Sequence of chain 1.A:
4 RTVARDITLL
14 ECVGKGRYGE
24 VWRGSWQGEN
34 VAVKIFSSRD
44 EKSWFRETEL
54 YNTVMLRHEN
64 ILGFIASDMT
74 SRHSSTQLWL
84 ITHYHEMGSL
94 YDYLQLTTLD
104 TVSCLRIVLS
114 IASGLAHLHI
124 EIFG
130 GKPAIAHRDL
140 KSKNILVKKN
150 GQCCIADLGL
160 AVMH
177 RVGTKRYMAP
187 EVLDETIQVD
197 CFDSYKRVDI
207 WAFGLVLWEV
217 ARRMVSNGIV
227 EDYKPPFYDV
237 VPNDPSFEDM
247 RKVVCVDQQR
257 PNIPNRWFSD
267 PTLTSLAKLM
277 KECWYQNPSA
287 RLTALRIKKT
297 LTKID

Binding-site contacts:
Ligand atom C16 contacts residue VAL16 of chain 1.A at 3.8 Å (hydrophobic).
Ligand atom C14 contacts residue VAL16 of chain 1.A at 3.8 Å (hydrophobic).
Ligand atom O02 contacts residue LYS37 of chain 1.A at 3.5 Å.
Ligand atom O28 contacts residue ALA155 of chain 1.A at 3.6 Å.
Ligand atom C22 contacts residue TYR87 of chain 1.A at 3.4 Å (hydrophobic).
Ligand atom C29 contacts residue ALA155 of chain 1.A at 3.8 Å (hydrophobic).
Ligand atom N08 contacts residue LEU145 of chain 1.A at 3.9 Å.
Ligand atom C12 contacts residue GLY91 of chain 1.A at 3.5 Å.
Ligand atom C23 contacts residue TYR87 of chain 1.A at 3.4 Å (hydrophobic).
Ligand atom C26 contacts residue LEU145 of chain 1.A at 3.9 Å (hydrophobic).
Ligand atom C29 contacts residue ASN143 of chain 1.A at 3.5 Å.
Ligand atom C04 contacts residue VAL24 of chain 1.A at 3.8 Å (hydrophobic).
Ligand atom O31 contacts residue LYS37 of chain 1.A at 3.5 Å.
Ligand atom C24 contacts residue LEU145 of chain 1.A at 3.7 Å (hydrophobic).
Ligand atom C10 contacts residue LEU145 of chain 1.A at 3.7 Å (hydrophobic).
Ligand atom C07 contacts residue HIS86 of chain 1.A at 3.9 Å.
Ligand atom C06 contacts residue LEU145 of chain 1.A at 3.6 Å (hydrophobic).
Ligand atom C32 contacts residue ASP156 of chain 1.A at 3.7 Å.
Ligand atom C01 contacts residue THR85 of chain 1.A at 3.4 Å.
Ligand atom C01 contacts residue LEU83 of chain 1.A at 3.5 Å (hydrophobic).
Ligand atom C21 contacts residue GLU89 of chain 1.A at 3.8 Å.
Ligand atom C11 contacts residue VAL16 of chain 1.A at 3.8 Å (hydrophobic).
Ligand atom C04 contacts residue THR85 of chain 1.A at 3.9 Å.
Ligand atom C13 contacts residue GLY91 of chain 1.A at 3.6 Å.
Ligand atom C04 contacts residue ALA35 of chain 1.A at 3.8 Å (hydrophobic).
Ligand atom C05 contacts residue LEU145 of chain 1.A at 3.9 Å (hydrophobic).
Ligand atom C07 contacts residue ALA35 of chain 1.A at 3.7 Å (hydrophobic).
Ligand atom C01 contacts residue ALA35 of chain 1.A at 3.6 Å (hydrophobic).
Ligand atom C23 contacts residue VAL16 of chain 1.A at 3.7 Å (hydrophobic).
Ligand atom C25 contacts residue VAL24 of chain 1.A at 3.7 Å (hydrophobic).
Ligand atom N08 contacts residue TYR87 of chain 1.A at 3.8 Å.
Ligand atom C07 contacts residue LEU145 of chain 1.A at 3.3 Å (hydrophobic).
Ligand atom C29 contacts residue LYS142 of chain 1.A at 3.4 Å.
Ligand atom C23 contacts residue HIS88 of chain 1.A at 3.8 Å.
Ligand atom C09 contacts residue LEU145 of chain 1.A at 3.8 Å (hydrophobic).
Ligand atom C09 contacts residue HIS88 of chain 1.A at 3.1 Å.
Ligand atom C01 contacts residue LYS37 of chain 1.A at 3.5 Å.
Ligand atom C22 contacts residue VAL16 of chain 1.A at 3.7 Å (hydrophobic).
Ligand atom C11 contacts residue GLY91 of chain 1.A at 3.9 Å.
Ligand atom N08 contacts residue HIS88 of chain 1.A at 3.0 Å (h-bond).

A small-molecule ligand and the protein it binds are described below.
Small molecule (SMILES): COc1cc(-c2cncc(-c3ccc(C4CCN(C)CC4)cc3)c2C)cc(OC)c1OC